Sequence of chain 1.B:
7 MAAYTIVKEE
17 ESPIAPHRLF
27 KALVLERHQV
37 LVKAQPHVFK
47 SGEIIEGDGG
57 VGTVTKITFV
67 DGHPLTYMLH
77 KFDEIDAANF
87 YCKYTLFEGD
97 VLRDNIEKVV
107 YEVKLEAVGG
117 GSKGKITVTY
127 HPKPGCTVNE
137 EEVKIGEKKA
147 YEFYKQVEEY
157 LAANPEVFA

Binding-site contacts:
Ligand atom C14 contacts residue VAL57 of chain 1.B at 4.2 Å (hydrophobic).
Ligand atom C14 contacts residue GLY58 of chain 1.B at 4.1 Å.
Ligand atom C16 contacts residue GLY53 of chain 1.B at 3.8 Å.
Ligand atom O2 contacts residue ILE51 of chain 1.B at 4.0 Å.
Ligand atom C14 contacts residue ASP54 of chain 1.B at 3.9 Å.
Ligand atom C15 contacts residue ASP54 of chain 1.B at 3.5 Å.
Ligand atom C13 contacts residue GLU52 of chain 1.B at 4.2 Å.
Ligand atom N contacts residue GLY53 of chain 1.B at 4.2 Å.
Ligand atom C12 contacts residue GLY53 of chain 1.B at 3.4 Å.
Ligand atom S contacts residue GLY53 of chain 1.B at 4.2 Å.
Ligand atom C12 contacts residue GLU52 of chain 1.B at 4.0 Å.
Ligand atom C11 contacts residue GLY53 of chain 1.B at 3.6 Å.
Ligand atom C13 contacts residue GLY53 of chain 1.B at 3.4 Å.
Ligand atom C14 contacts residue GLY53 of chain 1.B at 3.6 Å.
Ligand atom C16 contacts residue ASP54 of chain 1.B at 4.3 Å.
Ligand atom C13 contacts residue GLY58 of chain 1.B at 3.5 Å.
Ligand atom C15 contacts residue GLY53 of chain 1.B at 3.8 Å.
Ligand atom O1 contacts residue GLY53 of chain 1.B at 2.7 Å (h-bond).
Ligand atom O1 contacts residue GLU52 of chain 1.B at 3.6 Å.

This small molecule binds to this protein.
Small molecule (SMILES): O=S(=O)(O)c1cccc2cccc(Nc3ccccc3)c12